A protein and the small-molecule ligand that binds it are described below.
Small molecule (SMILES): O=C(NCCOP(=O)(O)O)c1ccc(OC(F)(F)F)cc1

Binding-site contacts:
Ligand atom O7 contacts residue GLY193 of chain 1.B at 3.5 Å.
Ligand atom F11 contacts residue TYR186 of chain 1.B at 3.3 Å.
Ligand atom P18 contacts residue GLY111 of chain 1.B at 3.6 Å.
Ligand atom C2 contacts residue LEU188 of chain 1.B at 3.5 Å (hydrophobic).
Ligand atom C12 contacts residue GLU109 of chain 1.B at 3.6 Å.
Ligand atom C12 contacts residue THR190 of chain 1.B at 3.5 Å.
Ligand atom O21 contacts residue GLY113 of chain 1.B at 3.7 Å.
Ligand atom N13 contacts residue GLU109 of chain 1.B at 2.6 Å (salt-bridge).
Ligand atom C3 contacts residue GLU109 of chain 1.B at 3.0 Å.
Ligand atom C15 contacts residue GLU109 of chain 1.B at 3.4 Å.
Ligand atom O7 contacts residue PHE280 of chain 1.B at 3.7 Å.
Ligand atom C3 contacts residue LEU188 of chain 1.B at 3.6 Å (hydrophobic).
Ligand atom O20 contacts residue ALA112 of chain 1.B at 3.1 Å (h-bond).
Ligand atom C2 contacts residue CYS170 of chain 1.B at 3.5 Å (hydrophobic).
Ligand atom O19 contacts residue HIS115 of chain 1.B at 3.6 Å.
Ligand atom F10 contacts residue CYS170 of chain 1.B at 3.5 Å.
Ligand atom O14 contacts residue PHE306 of chain 1.B at 3.4 Å.
Ligand atom O21 contacts residue GLN114 of chain 1.B at 3.7 Å.
Ligand atom O14 contacts residue THR190 of chain 1.B at 3.2 Å.
Ligand atom C1 contacts residue LEU188 of chain 1.B at 3.6 Å (hydrophobic).
Ligand atom F11 contacts residue LEU188 of chain 1.B at 3.7 Å.
Ligand atom C5 contacts residue THR190 of chain 1.B at 3.4 Å.
Ligand atom F9 contacts residue PHE280 of chain 1.B at 2.9 Å.
Ligand atom C15 contacts residue GLY189 of chain 1.B at 3.7 Å.
Ligand atom O20 contacts residue GLY111 of chain 1.B at 2.9 Å (h-bond).
Ligand atom O21 contacts residue GLY111 of chain 1.B at 3.2 Å (h-bond).
Ligand atom O19 contacts residue LYS87 of chain 1.B at 3.3 Å (salt-bridge).
Ligand atom C16 contacts residue GLU109 of chain 1.B at 3.6 Å.
Ligand atom C4 contacts residue THR190 of chain 1.B at 3.7 Å.
Ligand atom O19 contacts residue PLP1 of chain 1.E at 3.5 Å.
Ligand atom C3 contacts residue CYS170 of chain 1.B at 3.4 Å (hydrophobic).
Ligand atom O21 contacts residue THR110 of chain 1.B at 2.4 Å (h-bond).
Ligand atom C4 contacts residue GLU109 of chain 1.B at 3.7 Å.
Ligand atom C2 contacts residue TYR186 of chain 1.B at 3.4 Å (hydrophobic).
Ligand atom F9 contacts residue PRO194 of chain 1.B at 3.6 Å.
Ligand atom C5 contacts residue PHE306 of chain 1.B at 3.2 Å (hydrophobic).
Ligand atom O21 contacts residue HIS115 of chain 1.B at 3.0 Å (h-bond).
Ligand atom F10 contacts residue PHE280 of chain 1.B at 3.6 Å.
Ligand atom C6 contacts residue PHE306 of chain 1.B at 3.5 Å (hydrophobic).
Ligand atom O17 contacts residue HIS115 of chain 1.B at 3.4 Å.

Sequence of chain 1.B:
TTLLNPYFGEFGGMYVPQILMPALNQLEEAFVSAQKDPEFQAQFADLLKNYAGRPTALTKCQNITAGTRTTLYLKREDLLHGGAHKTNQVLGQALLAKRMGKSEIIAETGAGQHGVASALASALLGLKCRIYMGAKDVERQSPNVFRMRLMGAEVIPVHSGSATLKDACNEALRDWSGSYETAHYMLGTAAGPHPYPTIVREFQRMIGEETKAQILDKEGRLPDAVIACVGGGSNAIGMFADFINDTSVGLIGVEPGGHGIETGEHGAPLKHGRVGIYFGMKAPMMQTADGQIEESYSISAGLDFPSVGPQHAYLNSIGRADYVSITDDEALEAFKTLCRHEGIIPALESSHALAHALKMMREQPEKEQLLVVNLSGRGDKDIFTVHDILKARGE